Binding-site contacts:
Ligand atom C7 contacts residue THR180 of chain 1.A at 3.9 Å.
Ligand atom C8 contacts residue GLY93 of chain 1.A at 3.6 Å.
Ligand atom N11 contacts residue THR180 of chain 1.A at 3.8 Å.
Ligand atom S3 contacts residue ASN47 of chain 1.A at 4.4 Å.
Ligand atom N9 contacts residue THR180 of chain 1.A at 3.5 Å (h-bond).
Ligand atom N6 contacts residue MET94 of chain 1.A at 3.8 Å.
Ligand atom C8 contacts residue MET94 of chain 1.A at 3.8 Å (hydrophobic).
Ligand atom C8 contacts residue ILE92 of chain 1.A at 3.9 Å (hydrophobic).
Ligand atom N11 contacts residue SER48 of chain 1.A at 3.7 Å.
Ligand atom N9 contacts residue ALA51 of chain 1.A at 3.4 Å.
Ligand atom C10 contacts residue THR180 of chain 1.A at 3.9 Å.
Ligand atom C4 contacts residue MET94 of chain 1.A at 4.1 Å (hydrophobic).
Ligand atom C8 contacts residue ALA51 of chain 1.A at 3.8 Å (hydrophobic).
Ligand atom S3 contacts residue MET94 of chain 1.A at 4.5 Å.
Ligand atom C10 contacts residue ASP89 of chain 1.A at 3.9 Å.
Ligand atom C4 contacts residue ASN47 of chain 1.A at 4.4 Å.
Ligand atom C7 contacts residue MET94 of chain 1.A at 4.2 Å (hydrophobic).
Ligand atom C8 contacts residue THR180 of chain 1.A at 4.1 Å.
Ligand atom N9 contacts residue ASN47 of chain 1.A at 4.2 Å.
Ligand atom C7 contacts residue ALA51 of chain 1.A at 3.9 Å (hydrophobic).
Ligand atom S3 contacts residue LEU103 of chain 1.A at 4.2 Å.
Ligand atom C10 contacts residue ASN47 of chain 1.A at 4.0 Å.
Ligand atom C10 contacts residue ALA51 of chain 1.A at 4.3 Å (hydrophobic).
Ligand atom N11 contacts residue ASP89 of chain 1.A at 2.8 Å (salt-bridge).
Ligand atom N5 contacts residue ASN47 of chain 1.A at 3.8 Å.
Ligand atom N9 contacts residue ASP89 of chain 1.A at 4.1 Å.
Ligand atom N5 contacts residue THR180 of chain 1.A at 4.3 Å.
Ligand atom N11 contacts residue ASN47 of chain 1.A at 4.0 Å.

Sequence of chain 1.A:
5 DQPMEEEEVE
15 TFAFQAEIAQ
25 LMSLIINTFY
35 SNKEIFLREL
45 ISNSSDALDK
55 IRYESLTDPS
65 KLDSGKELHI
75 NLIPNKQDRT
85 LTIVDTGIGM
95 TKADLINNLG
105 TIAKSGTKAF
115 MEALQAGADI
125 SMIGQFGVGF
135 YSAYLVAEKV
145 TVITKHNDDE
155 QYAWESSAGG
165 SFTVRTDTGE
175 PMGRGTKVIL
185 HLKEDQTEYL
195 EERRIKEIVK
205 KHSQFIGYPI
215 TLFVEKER

The small molecule below binds the protein below.
Small molecule (SMILES): CCSc1nc(C)nc(N)n1